Sequence of chain 1.A:
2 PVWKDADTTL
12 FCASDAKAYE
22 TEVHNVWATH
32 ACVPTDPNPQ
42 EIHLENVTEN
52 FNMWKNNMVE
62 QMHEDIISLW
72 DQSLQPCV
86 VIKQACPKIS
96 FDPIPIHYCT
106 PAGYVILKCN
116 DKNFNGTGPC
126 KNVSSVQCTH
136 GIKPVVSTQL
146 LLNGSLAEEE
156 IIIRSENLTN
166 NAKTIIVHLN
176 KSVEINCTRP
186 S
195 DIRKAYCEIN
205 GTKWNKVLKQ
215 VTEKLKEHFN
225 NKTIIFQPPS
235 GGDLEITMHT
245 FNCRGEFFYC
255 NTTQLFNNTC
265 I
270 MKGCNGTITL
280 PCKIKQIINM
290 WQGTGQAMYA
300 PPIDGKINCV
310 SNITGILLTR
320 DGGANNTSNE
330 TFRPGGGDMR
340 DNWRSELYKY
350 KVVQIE

Binding-site contacts:
Ligand atom C18 contacts residue TRP290 of chain 1.A at 3.9 Å (hydrophobic).
Ligand atom C12 contacts residue MET289 of chain 1.A at 3.7 Å (hydrophobic).
Ligand atom O14 contacts residue GLY336 of chain 1.A at 3.9 Å.
Ligand atom O14 contacts residue MET338 of chain 1.A at 3.5 Å (h-bond).
Ligand atom N04 contacts residue ILE240 of chain 1.A at 3.9 Å.
Ligand atom C12 contacts residue GLU239 of chain 1.A at 3.7 Å.
Ligand atom C22 contacts residue THR244 of chain 1.A at 3.8 Å.
Ligand atom C13 contacts residue ASN288 of chain 1.A at 3.9 Å.
Ligand atom C13 contacts residue GLU239 of chain 1.A at 4.0 Å.
Ligand atom C06 contacts residue ASP337 of chain 1.A at 3.8 Å.
Ligand atom C21 contacts residue VAL141 of chain 1.A at 3.5 Å (hydrophobic).
Ligand atom C17 contacts residue TRP290 of chain 1.A at 3.6 Å (hydrophobic).
Ligand atom O11 contacts residue GLU239 of chain 1.A at 3.3 Å.
Ligand atom C12 contacts residue ASN288 of chain 1.A at 3.8 Å.
Ligand atom CL20 contacts residue PHE245 of chain 1.A at 3.0 Å.
Ligand atom O14 contacts residue TRP290 of chain 1.A at 3.1 Å.
Ligand atom CL20 contacts residue VAL141 of chain 1.A at 3.0 Å.
Ligand atom C19 contacts residue THR244 of chain 1.A at 3.7 Å.
Ligand atom C08 contacts residue GLY336 of chain 1.A at 3.2 Å.
Ligand atom N10 contacts residue GLY336 of chain 1.A at 3.4 Å (h-bond).
Ligand atom N15 contacts residue ASN288 of chain 1.A at 3.3 Å (h-bond).
Ligand atom C21 contacts residue THR244 of chain 1.A at 3.3 Å.
Ligand atom C23 contacts residue MET289 of chain 1.A at 3.5 Å (hydrophobic).
Ligand atom C19 contacts residue VAL141 of chain 1.A at 3.6 Å (hydrophobic).
Ligand atom C06 contacts residue GLY336 of chain 1.A at 3.9 Å.
Ligand atom C08 contacts residue ASP337 of chain 1.A at 3.9 Å.
Ligand atom C22 contacts residue THR143 of chain 1.A at 3.7 Å.
Ligand atom C05 contacts residue GLY336 of chain 1.A at 3.7 Å.
Ligand atom CL20 contacts residue ASN246 of chain 1.A at 3.1 Å.
Ligand atom C05 contacts residue ASP337 of chain 1.A at 3.3 Å.
Ligand atom C13 contacts residue TRP290 of chain 1.A at 3.4 Å (hydrophobic).
Ligand atom O11 contacts residue MET289 of chain 1.A at 3.3 Å (h-bond).
Ligand atom O14 contacts residue THR143 of chain 1.A at 3.9 Å.
Ligand atom C12 contacts residue TRP290 of chain 1.A at 3.9 Å (hydrophobic).
Ligand atom C16 contacts residue TRP290 of chain 1.A at 3.9 Å (hydrophobic).
Ligand atom CL20 contacts residue PHE251 of chain 1.A at 3.9 Å.
Ligand atom N15 contacts residue GLU239 of chain 1.A at 3.9 Å.
Ligand atom O11 contacts residue ASN288 of chain 1.A at 3.0 Å (h-bond).
Ligand atom C18 contacts residue PHE251 of chain 1.A at 3.4 Å (hydrophobic).
Ligand atom C09 contacts residue GLY336 of chain 1.A at 4.0 Å.

A protein and the small-molecule ligand that binds it are described below.
Small molecule (SMILES): [H]/N=C(\N)NCCCCC(=O)NCCN1C[C@H](NC(=O)C(=O)Nc2ccc(Cl)cc2)CCC12CCCCC2